Sequence of chain 1.A:
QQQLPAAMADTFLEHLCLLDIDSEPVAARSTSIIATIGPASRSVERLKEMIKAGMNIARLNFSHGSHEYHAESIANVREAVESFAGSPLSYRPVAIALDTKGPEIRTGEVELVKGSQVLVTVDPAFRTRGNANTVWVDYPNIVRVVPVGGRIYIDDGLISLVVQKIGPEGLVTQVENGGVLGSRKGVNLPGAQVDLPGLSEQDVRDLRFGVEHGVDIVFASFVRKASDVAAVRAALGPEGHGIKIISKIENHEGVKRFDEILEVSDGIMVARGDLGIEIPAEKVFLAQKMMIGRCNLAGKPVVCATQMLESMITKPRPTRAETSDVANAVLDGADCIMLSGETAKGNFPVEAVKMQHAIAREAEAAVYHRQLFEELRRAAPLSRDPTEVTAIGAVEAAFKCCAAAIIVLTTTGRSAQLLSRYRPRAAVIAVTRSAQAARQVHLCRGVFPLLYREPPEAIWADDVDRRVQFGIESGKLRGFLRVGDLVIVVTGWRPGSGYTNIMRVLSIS

The protein below binds the small molecule below.
Small molecule (SMILES): O=P(O)(O)OC[C@H]1O[C@](O)(COP(=O)(O)O)[C@@H](O)[C@@H]1O

Binding-site contacts:
Ligand atom O4P contacts residue THR445 of chain 1.A at 2.5 Å (h-bond).
Ligand atom O5P contacts residue THR445 of chain 1.A at 3.5 Å (h-bond).
Ligand atom O1P contacts residue THR446 of chain 1.A at 3.8 Å.
Ligand atom P2 contacts residue SER450 of chain 1.A at 3.6 Å.
Ligand atom O6P contacts residue SER450 of chain 1.A at 3.6 Å.
Ligand atom O3 contacts residue GLY527 of chain 1.A at 3.0 Å.
Ligand atom C5 contacts residue GLY531 of chain 1.A at 3.5 Å.
Ligand atom P2 contacts residue SER532 of chain 1.A at 3.6 Å.
Ligand atom O4P contacts residue SER450 of chain 1.A at 2.7 Å (h-bond).
Ligand atom O4 contacts residue GLY531 of chain 1.A at 2.5 Å (h-bond).
Ligand atom O3P contacts residue TRP495 of chain 1.A at 3.0 Å (h-bond).
Ligand atom P2 contacts residue THR445 of chain 1.A at 3.5 Å.
Ligand atom O4 contacts residue THR535 of chain 1.A at 3.4 Å (h-bond).
Ligand atom C4 contacts residue GLY531 of chain 1.A at 3.3 Å.
Ligand atom O6P contacts residue GLY533 of chain 1.A at 3.0 Å (h-bond).
Ligand atom O4 contacts residue TYR534 of chain 1.A at 3.0 Å (h-bond).
Ligand atom O3 contacts residue ARG529 of chain 1.A at 3.0 Å (salt-bridge).
Ligand atom O6 contacts residue SER532 of chain 1.A at 3.5 Å.
Ligand atom O5P contacts residue THR447 of chain 1.A at 2.8 Å (h-bond).
Ligand atom O3P contacts residue ARG502 of chain 1.A at 2.6 Å (salt-bridge).
Ligand atom O1P contacts residue ARG502 of chain 1.A at 2.6 Å (salt-bridge).
Ligand atom C3 contacts residue GLY531 of chain 1.A at 3.5 Å.
Ligand atom O1 contacts residue THR446 of chain 1.A at 3.8 Å.
Ligand atom O1 contacts residue ARG502 of chain 1.A at 3.8 Å.
Ligand atom O2 contacts residue GLY527 of chain 1.A at 3.7 Å.
Ligand atom C6 contacts residue LEU444 of chain 1.A at 3.5 Å (hydrophobic).
Ligand atom C3 contacts residue ARG529 of chain 1.A at 3.4 Å.
Ligand atom O5P contacts residue SER532 of chain 1.A at 3.2 Å.
Ligand atom O6 contacts residue THR445 of chain 1.A at 3.8 Å.
Ligand atom O6P contacts residue SER532 of chain 1.A at 3.5 Å.
Ligand atom P2 contacts residue THR446 of chain 1.A at 3.7 Å.
Ligand atom O5P contacts residue THR446 of chain 1.A at 3.3 Å (h-bond).
Ligand atom C6 contacts residue THR535 of chain 1.A at 3.5 Å.
Ligand atom O5 contacts residue LEU444 of chain 1.A at 3.7 Å.
Ligand atom P1 contacts residue ARG502 of chain 1.A at 3.4 Å.
Ligand atom O4 contacts residue GLY533 of chain 1.A at 3.7 Å.
Ligand atom O6 contacts residue THR446 of chain 1.A at 3.2 Å (h-bond).
Ligand atom C1 contacts residue ARG502 of chain 1.A at 3.7 Å.
Ligand atom O2P contacts residue GLY531 of chain 1.A at 2.9 Å (h-bond).
Ligand atom O2 contacts residue LEU444 of chain 1.A at 3.6 Å.